Binding-site contacts:
Ligand atom C8 contacts residue ASN788 of chain 1.C at 4.1 Å.
Ligand atom N2 contacts residue ASN788 of chain 1.C at 2.9 Å (h-bond).
Ligand atom C1 contacts residue ASN788 of chain 1.C at 1.4 Å.
Ligand atom O7 contacts residue ASN788 of chain 1.C at 3.5 Å (h-bond).
Ligand atom C2 contacts residue SER790 of chain 1.C at 4.4 Å.
Ligand atom O5 contacts residue SER790 of chain 1.C at 3.4 Å (h-bond).
Ligand atom C4 contacts residue ASN788 of chain 1.C at 4.2 Å.
Ligand atom O5 contacts residue ASN788 of chain 1.C at 2.4 Å (h-bond).
Ligand atom O6 contacts residue SER790 of chain 1.C at 4.0 Å.
Ligand atom C5 contacts residue ASN788 of chain 1.C at 3.6 Å.
Ligand atom C3 contacts residue ASN788 of chain 1.C at 3.8 Å.
Ligand atom C1 contacts residue SER790 of chain 1.C at 3.3 Å.
Ligand atom O6 contacts residue GLN791 of chain 1.C at 3.1 Å (h-bond).
Ligand atom C5 contacts residue SER790 of chain 1.C at 3.5 Å.
Ligand atom C7 contacts residue ASN788 of chain 1.C at 3.4 Å.
Ligand atom C2 contacts residue ASN788 of chain 1.C at 2.5 Å.
Ligand atom C6 contacts residue SER790 of chain 1.C at 4.4 Å.

Sequence of chain 1.C:
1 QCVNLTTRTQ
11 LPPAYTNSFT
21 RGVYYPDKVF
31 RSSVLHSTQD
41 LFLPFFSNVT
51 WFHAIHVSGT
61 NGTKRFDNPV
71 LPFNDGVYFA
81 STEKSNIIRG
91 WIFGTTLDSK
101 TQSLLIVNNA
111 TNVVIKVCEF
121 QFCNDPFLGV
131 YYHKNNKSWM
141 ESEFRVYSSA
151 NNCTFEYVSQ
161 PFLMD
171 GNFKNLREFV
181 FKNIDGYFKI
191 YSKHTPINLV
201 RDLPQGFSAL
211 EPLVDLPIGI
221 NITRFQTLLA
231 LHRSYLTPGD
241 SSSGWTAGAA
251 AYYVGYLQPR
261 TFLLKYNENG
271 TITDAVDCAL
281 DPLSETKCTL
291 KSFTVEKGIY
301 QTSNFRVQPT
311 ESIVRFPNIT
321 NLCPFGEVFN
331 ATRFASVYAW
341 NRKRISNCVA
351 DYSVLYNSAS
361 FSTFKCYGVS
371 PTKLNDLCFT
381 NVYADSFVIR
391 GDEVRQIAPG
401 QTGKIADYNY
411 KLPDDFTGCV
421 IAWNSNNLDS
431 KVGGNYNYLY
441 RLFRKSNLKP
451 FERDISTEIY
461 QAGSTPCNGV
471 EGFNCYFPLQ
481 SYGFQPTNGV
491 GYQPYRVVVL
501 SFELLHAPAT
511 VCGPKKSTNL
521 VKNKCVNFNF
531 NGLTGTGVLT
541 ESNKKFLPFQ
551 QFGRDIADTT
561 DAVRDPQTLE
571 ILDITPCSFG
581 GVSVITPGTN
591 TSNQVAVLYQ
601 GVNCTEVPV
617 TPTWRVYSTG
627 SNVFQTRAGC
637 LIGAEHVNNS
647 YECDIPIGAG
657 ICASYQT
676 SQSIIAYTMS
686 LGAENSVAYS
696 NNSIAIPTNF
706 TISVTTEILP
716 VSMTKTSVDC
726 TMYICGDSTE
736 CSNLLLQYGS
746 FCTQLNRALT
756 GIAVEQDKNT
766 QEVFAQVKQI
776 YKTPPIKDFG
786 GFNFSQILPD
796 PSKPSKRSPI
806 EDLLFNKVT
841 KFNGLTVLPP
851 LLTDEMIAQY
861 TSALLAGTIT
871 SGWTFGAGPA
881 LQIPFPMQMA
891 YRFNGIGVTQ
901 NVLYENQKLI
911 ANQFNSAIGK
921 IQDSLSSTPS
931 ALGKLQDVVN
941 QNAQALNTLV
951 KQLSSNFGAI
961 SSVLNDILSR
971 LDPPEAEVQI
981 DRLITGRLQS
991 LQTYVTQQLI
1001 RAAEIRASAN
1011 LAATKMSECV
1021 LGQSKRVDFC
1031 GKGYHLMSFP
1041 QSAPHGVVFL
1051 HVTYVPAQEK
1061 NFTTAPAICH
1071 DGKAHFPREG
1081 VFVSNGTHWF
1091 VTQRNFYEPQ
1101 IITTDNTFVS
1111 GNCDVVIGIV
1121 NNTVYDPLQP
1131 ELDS

A protein and the small-molecule ligand that binds it are described below.
Small molecule (SMILES): CC(=O)N[C@H]1[C@H](O[C@H]2[C@H](O)[C@@H](NC(C)=O)CO[C@@H]2CO)O[C@H](CO)[C@@H](O)[C@@H]1O